A small-molecule ligand and the protein it binds are described below.
Small molecule (SMILES): CC(=O)N[C@@H]1[C@@H](O)[C@H](O)[C@@H](CO)O[C@H]1O

Binding-site contacts:
Ligand atom C8 contacts residue ILE155 of chain 25.C at 3.7 Å (hydrophobic).
Ligand atom C3 contacts residue ASN87 of chain 25.C at 3.8 Å.
Ligand atom C1 contacts residue ASN87 of chain 25.C at 1.4 Å.
Ligand atom N2 contacts residue ASN87 of chain 25.C at 2.9 Å (h-bond).
Ligand atom C4 contacts residue ASN87 of chain 25.C at 4.2 Å.
Ligand atom C2 contacts residue ASN87 of chain 25.C at 2.5 Å.
Ligand atom O6 contacts residue SER79 of chain 25.C at 2.5 Å (h-bond).
Ligand atom O5 contacts residue SER79 of chain 25.C at 3.8 Å.
Ligand atom O6 contacts residue LEU91 of chain 25.C at 3.9 Å.
Ligand atom O7 contacts residue ASN87 of chain 25.C at 4.4 Å.
Ligand atom C6 contacts residue SER79 of chain 25.C at 3.6 Å.
Ligand atom C5 contacts residue SER79 of chain 25.C at 4.3 Å.
Ligand atom C7 contacts residue ASN87 of chain 25.C at 3.9 Å.
Ligand atom C5 contacts residue ASN87 of chain 25.C at 3.7 Å.
Ligand atom O5 contacts residue ASN87 of chain 25.C at 2.4 Å (h-bond).

Sequence of chain 25.C:
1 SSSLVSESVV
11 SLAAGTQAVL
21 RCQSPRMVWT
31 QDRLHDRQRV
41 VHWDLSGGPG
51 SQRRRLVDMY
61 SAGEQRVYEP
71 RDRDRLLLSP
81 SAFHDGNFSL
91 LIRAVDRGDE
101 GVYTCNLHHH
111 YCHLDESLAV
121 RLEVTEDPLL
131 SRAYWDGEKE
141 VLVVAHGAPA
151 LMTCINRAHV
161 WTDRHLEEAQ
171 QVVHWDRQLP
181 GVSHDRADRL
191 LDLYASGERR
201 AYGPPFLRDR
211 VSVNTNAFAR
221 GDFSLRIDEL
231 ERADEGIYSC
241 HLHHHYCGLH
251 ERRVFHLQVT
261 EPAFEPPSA